Sequence of chain 1.A:
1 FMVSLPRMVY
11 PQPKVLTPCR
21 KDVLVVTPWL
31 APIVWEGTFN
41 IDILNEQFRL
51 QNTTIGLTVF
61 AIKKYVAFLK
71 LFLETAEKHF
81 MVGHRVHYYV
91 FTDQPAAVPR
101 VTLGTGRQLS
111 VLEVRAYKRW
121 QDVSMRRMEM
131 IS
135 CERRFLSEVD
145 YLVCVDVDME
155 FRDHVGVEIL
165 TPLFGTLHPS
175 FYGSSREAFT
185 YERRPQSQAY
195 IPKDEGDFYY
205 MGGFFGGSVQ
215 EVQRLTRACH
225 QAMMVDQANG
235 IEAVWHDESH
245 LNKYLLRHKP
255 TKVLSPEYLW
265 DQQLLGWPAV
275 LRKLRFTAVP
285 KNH

A protein and the small-molecule ligand that binds it are described below.
Small molecule (SMILES): OC[C@H]1O[C@@H](O)[C@H](O)[C@@H](O)[C@H]1O

Binding-site contacts:
Ligand atom O1 contacts residue SER174 of chain 1.A at 3.9 Å.
Ligand atom O5 contacts residue PHE175 of chain 1.A at 4.1 Å.
Ligand atom C5 contacts residue HIS172 of chain 1.A at 3.9 Å.
Ligand atom C4 contacts residue HIS172 of chain 1.A at 4.0 Å.
Ligand atom O3 contacts residue TRP239 of chain 1.A at 4.4 Å.
Ligand atom O5 contacts residue HIS172 of chain 1.A at 3.2 Å (h-bond).
Ligand atom C4 contacts residue TRP239 of chain 1.A at 3.5 Å (hydrophobic).
Ligand atom O4 contacts residue HIS172 of chain 1.A at 2.8 Å (h-bond).
Ligand atom C6 contacts residue PHE175 of chain 1.A at 4.0 Å (hydrophobic).
Ligand atom C5 contacts residue TRP239 of chain 1.A at 3.7 Å (hydrophobic).
Ligand atom C6 contacts residue THR184 of chain 1.A at 3.3 Å.
Ligand atom O6 contacts residue THR184 of chain 1.A at 2.7 Å (h-bond).
Ligand atom C6 contacts residue TYR203 of chain 1.A at 3.8 Å (hydrophobic).
Ligand atom O3 contacts residue UDP1 of chain 1.B at 2.5 Å (h-bond).
Ligand atom O2 contacts residue UDP1 of chain 1.B at 4.0 Å.
Ligand atom O6 contacts residue TRP239 of chain 1.A at 3.4 Å (h-bond).
Ligand atom C3 contacts residue UDP1 of chain 1.B at 3.5 Å.
Ligand atom C2 contacts residue UDP1 of chain 1.B at 4.2 Å.
Ligand atom C6 contacts residue GLU242 of chain 1.A at 3.6 Å.
Ligand atom C1 contacts residue HIS172 of chain 1.A at 3.9 Å.
Ligand atom O4 contacts residue GLU242 of chain 1.A at 2.7 Å (salt-bridge).
Ligand atom C6 contacts residue TRP239 of chain 1.A at 3.6 Å (hydrophobic).
Ligand atom O6 contacts residue TYR203 of chain 1.A at 4.5 Å.
Ligand atom C5 contacts residue GLU242 of chain 1.A at 4.1 Å.
Ligand atom O6 contacts residue PHE175 of chain 1.A at 3.5 Å.
Ligand atom O1 contacts residue HIS172 of chain 1.A at 3.7 Å.
Ligand atom C4 contacts residue GLU242 of chain 1.A at 3.4 Å.
Ligand atom C2 contacts residue HIS172 of chain 1.A at 3.8 Å.
Ligand atom C3 contacts residue TRP239 of chain 1.A at 3.8 Å (hydrophobic).
Ligand atom C6 contacts residue HIS172 of chain 1.A at 4.0 Å.